Binding-site contacts:
Ligand atom CM6 contacts residue VAL188 of chain 12.A at 3.8 Å (hydrophobic).
Ligand atom F2 contacts residue VAL176 of chain 12.A at 2.7 Å.
Ligand atom CM2 contacts residue ILE104 of chain 12.A at 3.6 Å (hydrophobic).
Ligand atom C3 contacts residue LEU106 of chain 12.A at 3.8 Å (hydrophobic).
Ligand atom CM2 contacts residue TYR128 of chain 12.A at 3.4 Å (hydrophobic).
Ligand atom C2A contacts residue TYR152 of chain 12.A at 3.7 Å (hydrophobic).
Ligand atom F3 contacts residue VAL176 of chain 12.A at 3.6 Å.
Ligand atom C5B contacts residue TYR152 of chain 12.A at 3.5 Å (hydrophobic).
Ligand atom C3A contacts residue PHE186 of chain 12.A at 3.7 Å (hydrophobic).
Ligand atom F3 contacts residue TYR152 of chain 12.A at 3.6 Å.
Ligand atom N3A contacts residue PHE186 of chain 12.A at 3.4 Å.
Ligand atom C1C contacts residue TYR128 of chain 12.A at 3.5 Å (hydrophobic).
Ligand atom C2C contacts residue TYR128 of chain 12.A at 3.2 Å (hydrophobic).
Ligand atom F3 contacts residue SER175 of chain 12.A at 2.8 Å.
Ligand atom CM6 contacts residue TYR152 of chain 12.A at 3.4 Å (hydrophobic).
Ligand atom F3 contacts residue ALA150 of chain 12.A at 2.7 Å.
Ligand atom F1 contacts residue PHE186 of chain 12.A at 3.8 Å.
Ligand atom C3B contacts residue MET224 of chain 12.A at 3.6 Å (hydrophobic).
Ligand atom F1 contacts residue ALA150 of chain 12.A at 3.8 Å.
Ligand atom C1C contacts residue TYR197 of chain 12.A at 3.5 Å (hydrophobic).
Ligand atom C2A contacts residue PHE186 of chain 12.A at 3.5 Å (hydrophobic).
Ligand atom F3 contacts residue PRO174 of chain 12.A at 2.9 Å.
Ligand atom O1 contacts residue MET221 of chain 12.A at 3.7 Å.
Ligand atom O1A contacts residue PRO174 of chain 12.A at 3.5 Å.
Ligand atom CM4 contacts residue ALA150 of chain 12.A at 3.6 Å (hydrophobic).
Ligand atom C6B contacts residue TYR152 of chain 12.A at 3.6 Å (hydrophobic).
Ligand atom CM4 contacts residue VAL176 of chain 12.A at 3.8 Å (hydrophobic).
Ligand atom N3A contacts residue TYR152 of chain 12.A at 3.8 Å.
Ligand atom CM2 contacts residue MET224 of chain 12.A at 3.5 Å (hydrophobic).
Ligand atom C2C contacts residue ILE104 of chain 12.A at 3.8 Å (hydrophobic).
Ligand atom F1 contacts residue MET224 of chain 12.A at 3.6 Å.
Ligand atom CM6 contacts residue LEU25 of chain 12.C at 3.8 Å (hydrophobic).
Ligand atom N1A contacts residue PRO174 of chain 12.A at 3.5 Å.
Ligand atom CM3 contacts residue ASN219 of chain 12.A at 3.8 Å.
Ligand atom O1A contacts residue ALA24 of chain 12.C at 3.3 Å.
Ligand atom C2B contacts residue ILE104 of chain 12.A at 3.8 Å (hydrophobic).
Ligand atom N1A contacts residue ALA24 of chain 12.C at 3.2 Å.
Ligand atom C4 contacts residue TYR197 of chain 12.A at 3.4 Å (hydrophobic).
Ligand atom F3 contacts residue MET151 of chain 12.A at 3.7 Å.
Ligand atom C3C contacts residue TYR128 of chain 12.A at 3.3 Å (hydrophobic).

Sequence of chain 12.A:
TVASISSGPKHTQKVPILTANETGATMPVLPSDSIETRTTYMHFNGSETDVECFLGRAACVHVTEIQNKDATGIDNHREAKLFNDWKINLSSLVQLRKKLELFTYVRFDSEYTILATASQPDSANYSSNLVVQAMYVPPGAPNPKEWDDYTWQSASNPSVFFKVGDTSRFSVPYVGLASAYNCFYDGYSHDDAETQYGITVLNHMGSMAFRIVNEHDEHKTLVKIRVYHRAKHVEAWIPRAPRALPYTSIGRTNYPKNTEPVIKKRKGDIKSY

Sequence of chain 12.C:
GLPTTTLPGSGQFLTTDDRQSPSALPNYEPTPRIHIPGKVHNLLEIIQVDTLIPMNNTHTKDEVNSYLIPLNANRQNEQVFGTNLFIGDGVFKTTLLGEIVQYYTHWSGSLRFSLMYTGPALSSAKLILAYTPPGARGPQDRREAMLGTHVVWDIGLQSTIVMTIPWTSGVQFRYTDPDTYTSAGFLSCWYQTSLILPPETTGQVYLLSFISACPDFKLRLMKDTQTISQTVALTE

The small molecule below binds the protein below.
Small molecule (SMILES): Cc1cc(CCCOc2c(C)cc(-c3noc(C(F)(F)F)n3)cc2C)on1

Sequence of chain 13.C:
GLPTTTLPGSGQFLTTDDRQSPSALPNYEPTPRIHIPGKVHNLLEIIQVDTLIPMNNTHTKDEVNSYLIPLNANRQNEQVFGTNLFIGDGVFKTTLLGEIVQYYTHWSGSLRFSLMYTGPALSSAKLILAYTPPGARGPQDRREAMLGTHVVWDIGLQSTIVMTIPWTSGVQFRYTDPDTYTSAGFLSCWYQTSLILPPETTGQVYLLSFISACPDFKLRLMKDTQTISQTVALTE